A protein and the small-molecule ligand that binds it are described below.
Small molecule (SMILES): CC(=O)N[C@@H]1[C@@H](O)[C@H](O)[C@@H](CO)O[C@H]1O

Binding-site contacts:
Ligand atom C3 contacts residue ASN415 of chain 1.I at 3.8 Å.
Ligand atom O6 contacts residue ASN415 of chain 1.I at 4.3 Å.
Ligand atom O7 contacts residue ASN415 of chain 1.I at 3.6 Å.
Ligand atom C2 contacts residue ASN415 of chain 1.I at 2.5 Å.
Ligand atom C8 contacts residue ASN415 of chain 1.I at 3.2 Å.
Ligand atom C5 contacts residue ASN415 of chain 1.I at 3.6 Å.
Ligand atom C1 contacts residue ASN415 of chain 1.I at 1.4 Å.
Ligand atom C4 contacts residue ASN415 of chain 1.I at 4.3 Å.
Ligand atom N2 contacts residue ASN415 of chain 1.I at 3.0 Å (h-bond).
Ligand atom O5 contacts residue ASN415 of chain 1.I at 2.3 Å (h-bond).
Ligand atom O3 contacts residue THR417 of chain 1.I at 4.5 Å.
Ligand atom O7 contacts residue THR417 of chain 1.I at 3.6 Å.
Ligand atom C7 contacts residue ASN415 of chain 1.I at 3.0 Å.

Sequence of chain 1.I:
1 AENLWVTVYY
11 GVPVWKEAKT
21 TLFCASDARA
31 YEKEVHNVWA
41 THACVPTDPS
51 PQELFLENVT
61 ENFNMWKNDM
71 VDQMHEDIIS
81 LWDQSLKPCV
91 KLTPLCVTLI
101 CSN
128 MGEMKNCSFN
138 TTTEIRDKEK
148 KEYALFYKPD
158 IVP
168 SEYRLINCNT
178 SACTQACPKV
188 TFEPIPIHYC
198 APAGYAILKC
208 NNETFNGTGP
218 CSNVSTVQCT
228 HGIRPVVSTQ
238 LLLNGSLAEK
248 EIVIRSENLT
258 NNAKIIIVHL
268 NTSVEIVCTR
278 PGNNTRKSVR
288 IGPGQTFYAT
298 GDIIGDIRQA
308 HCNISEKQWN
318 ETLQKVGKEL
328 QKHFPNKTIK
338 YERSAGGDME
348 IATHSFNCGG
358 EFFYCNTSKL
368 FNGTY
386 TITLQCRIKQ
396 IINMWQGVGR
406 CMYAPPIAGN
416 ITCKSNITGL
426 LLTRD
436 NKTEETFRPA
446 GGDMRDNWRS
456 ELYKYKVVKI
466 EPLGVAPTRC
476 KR